A small-molecule ligand and the protein it binds are described below.
Small molecule (SMILES): Nc1ccn([C@H]2CC[C@@H](COP(=O)(O)O)O2)c(=O)n1

Binding-site contacts:
Ligand atom C2 contacts residue PHE80 of chain 1.A at 3.6 Å (hydrophobic).
Ligand atom C6 contacts residue GLU52 of chain 1.A at 3.7 Å.
Ligand atom O4' contacts residue TRP57 of chain 1.A at 3.6 Å.
Ligand atom N3 contacts residue PHE80 of chain 1.A at 3.7 Å.
Ligand atom C2' contacts residue TYR70 of chain 1.A at 3.8 Å (hydrophobic).
Ligand atom C4 contacts residue PHE114 of chain 1.A at 3.4 Å (hydrophobic).
Ligand atom O5' contacts residue ARG105 of chain 1.A at 3.0 Å (salt-bridge).
Ligand atom C5 contacts residue PHE114 of chain 1.A at 4.0 Å (hydrophobic).
Ligand atom O2 contacts residue PHE114 of chain 1.A at 3.7 Å.
Ligand atom C2 contacts residue GLN81 of chain 1.A at 3.6 Å.
Ligand atom N1 contacts residue PHE80 of chain 1.A at 4.2 Å.
Ligand atom O4' contacts residue LEU66 of chain 1.A at 3.9 Å.
Ligand atom C4 contacts residue VAL84 of chain 1.A at 4.0 Å (hydrophobic).
Ligand atom C4' contacts residue TYR70 of chain 1.A at 4.3 Å (hydrophobic).
Ligand atom C2' contacts residue ILE29 of chain 1.A at 3.7 Å (hydrophobic).
Ligand atom O2 contacts residue MET69 of chain 1.A at 3.6 Å.
Ligand atom C5 contacts residue VAL84 of chain 1.A at 4.2 Å (hydrophobic).
Ligand atom C2' contacts residue PHE114 of chain 1.A at 3.6 Å (hydrophobic).
Ligand atom C6 contacts residue PHE114 of chain 1.A at 4.1 Å (hydrophobic).
Ligand atom N4 contacts residue GLN81 of chain 1.A at 3.1 Å (h-bond).
Ligand atom N4 contacts residue ALA110 of chain 1.A at 3.5 Å.
Ligand atom O2 contacts residue GLN81 of chain 1.A at 3.5 Å (h-bond).
Ligand atom C3' contacts residue ILE29 of chain 1.A at 3.7 Å (hydrophobic).
Ligand atom C6 contacts residue TRP57 of chain 1.A at 3.9 Å (hydrophobic).
Ligand atom N4 contacts residue PHE114 of chain 1.A at 3.5 Å.
Ligand atom C1' contacts residue TYR70 of chain 1.A at 4.0 Å (hydrophobic).
Ligand atom C4 contacts residue GLN81 of chain 1.A at 3.6 Å.
Ligand atom N3 contacts residue PHE114 of chain 1.A at 3.2 Å.
Ligand atom C3' contacts residue TYR70 of chain 1.A at 3.6 Å (hydrophobic).
Ligand atom C5' contacts residue GLU172 of chain 1.A at 3.8 Å.
Ligand atom C5 contacts residue GLU52 of chain 1.A at 3.9 Å.
Ligand atom C5 contacts residue TRP57 of chain 1.A at 4.0 Å (hydrophobic).
Ligand atom O5' contacts residue GLU52 of chain 1.A at 2.8 Å (salt-bridge).
Ligand atom C2 contacts residue PHE114 of chain 1.A at 3.4 Å (hydrophobic).
Ligand atom C5' contacts residue GLU52 of chain 1.A at 3.6 Å.
Ligand atom C6 contacts residue ARG105 of chain 1.A at 4.2 Å.
Ligand atom O2 contacts residue PHE80 of chain 1.A at 3.4 Å.
Ligand atom N3 contacts residue GLN81 of chain 1.A at 2.8 Å (h-bond).
Ligand atom N1 contacts residue PHE114 of chain 1.A at 3.8 Å.
Ligand atom N4 contacts residue VAL84 of chain 1.A at 3.5 Å.

Sequence of chain 1.A:
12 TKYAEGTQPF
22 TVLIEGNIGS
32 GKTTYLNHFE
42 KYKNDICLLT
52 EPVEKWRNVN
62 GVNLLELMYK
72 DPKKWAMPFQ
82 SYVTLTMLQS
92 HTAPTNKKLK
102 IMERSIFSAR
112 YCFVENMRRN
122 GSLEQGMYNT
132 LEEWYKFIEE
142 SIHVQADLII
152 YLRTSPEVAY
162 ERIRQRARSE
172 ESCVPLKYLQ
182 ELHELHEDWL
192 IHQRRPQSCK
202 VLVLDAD